Sequence of chain 1.N:
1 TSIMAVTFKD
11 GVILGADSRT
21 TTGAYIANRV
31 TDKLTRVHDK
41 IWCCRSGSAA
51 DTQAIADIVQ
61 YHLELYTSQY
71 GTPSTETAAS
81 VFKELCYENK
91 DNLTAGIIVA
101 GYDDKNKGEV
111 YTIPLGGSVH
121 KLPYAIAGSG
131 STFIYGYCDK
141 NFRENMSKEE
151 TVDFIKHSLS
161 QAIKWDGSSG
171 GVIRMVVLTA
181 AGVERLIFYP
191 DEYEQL

Sequence of chain 1.H:
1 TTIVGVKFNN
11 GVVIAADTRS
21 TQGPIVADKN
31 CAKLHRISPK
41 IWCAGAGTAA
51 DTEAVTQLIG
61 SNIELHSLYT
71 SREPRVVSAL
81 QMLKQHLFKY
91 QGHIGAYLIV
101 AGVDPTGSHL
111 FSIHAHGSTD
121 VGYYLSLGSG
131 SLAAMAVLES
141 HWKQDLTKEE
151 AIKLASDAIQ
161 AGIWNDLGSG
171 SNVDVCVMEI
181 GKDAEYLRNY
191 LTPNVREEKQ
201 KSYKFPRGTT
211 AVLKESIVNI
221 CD

This protein binds this small molecule.
Small molecule (SMILES): CC(=O)N[C@@H](CC(C)C)C(=O)N[C@@H](C)C(=O)N[C@@H](CC(=O)O)[C@@H](O)[C@H](C)CO

Binding-site contacts:
Ligand atom C contacts residue THR20 of chain 1.N at 3.8 Å.
Ligand atom O contacts residue SER46 of chain 1.N at 3.4 Å.
Ligand atom N contacts residue THR21 of chain 1.N at 3.2 Å (h-bond).
Ligand atom N contacts residue THR1 of chain 1.N at 3.6 Å.
Ligand atom O contacts residue GLY47 of chain 1.N at 3.6 Å.
Ligand atom C contacts residue THR1 of chain 1.N at 1.4 Å.
Ligand atom C1 contacts residue SER129 of chain 1.N at 3.7 Å.
Ligand atom CB contacts residue GLY47 of chain 1.N at 3.7 Å.
Ligand atom O contacts residue GLY47 of chain 1.N at 3.0 Å (h-bond).
Ligand atom CD1 contacts residue HIS114 of chain 1.H at 3.5 Å.
Ligand atom C contacts residue GLY47 of chain 1.N at 3.5 Å.
Ligand atom CB contacts residue THR1 of chain 1.N at 2.7 Å.
Ligand atom CA contacts residue THR21 of chain 1.N at 3.4 Å.
Ligand atom O contacts residue SER48 of chain 1.N at 3.8 Å.
Ligand atom N contacts residue GLY47 of chain 1.N at 2.9 Å (h-bond).
Ligand atom OD1 contacts residue ARG19 of chain 1.N at 3.6 Å.
Ligand atom O contacts residue THR21 of chain 1.N at 3.3 Å (h-bond).
Ligand atom C1 contacts residue THR1 of chain 1.N at 2.5 Å.
Ligand atom C contacts residue THR21 of chain 1.N at 3.8 Å.
Ligand atom O contacts residue THR1 of chain 1.N at 2.2 Å (h-bond).
Ligand atom C2 contacts residue THR1 of chain 1.N at 1.5 Å.
Ligand atom OD2 contacts residue ARG45 of chain 1.N at 3.6 Å.
Ligand atom CD1 contacts residue ALA27 of chain 1.N at 3.8 Å (hydrophobic).
Ligand atom CH3 contacts residue HIS116 of chain 1.H at 3.7 Å.
Ligand atom CD2 contacts residue THR22 of chain 1.N at 3.2 Å.
Ligand atom C3 contacts residue SER168 of chain 1.N at 3.7 Å.
Ligand atom O contacts residue THR22 of chain 1.N at 3.9 Å.
Ligand atom CA contacts residue GLY47 of chain 1.N at 3.3 Å.
Ligand atom O contacts residue ALA49 of chain 1.N at 3.1 Å (h-bond).
Ligand atom C contacts residue LYS33 of chain 1.N at 3.9 Å.
Ligand atom O contacts residue THR20 of chain 1.N at 2.8 Å.
Ligand atom O contacts residue THR1 of chain 1.N at 3.2 Å (h-bond).
Ligand atom CB contacts residue THR20 of chain 1.N at 3.8 Å.
Ligand atom C3 contacts residue THR1 of chain 1.N at 2.5 Å.
Ligand atom CA contacts residue GLY47 of chain 1.N at 3.9 Å.
Ligand atom OD1 contacts residue THR20 of chain 1.N at 3.0 Å (h-bond).
Ligand atom OD2 contacts residue ALA49 of chain 1.N at 3.8 Å.
Ligand atom CB contacts residue GLY47 of chain 1.N at 3.8 Å.
Ligand atom OD1 contacts residue LYS33 of chain 1.N at 3.6 Å.
Ligand atom CA contacts residue THR1 of chain 1.N at 2.4 Å.